Binding-site contacts:
Ligand atom OXT contacts residue ARG118 of chain 1.K at 3.8 Å.
Ligand atom CG contacts residue GLU216 of chain 1.K at 3.3 Å.
Ligand atom CB contacts residue ARG107 of chain 1.K at 4.3 Å.
Ligand atom ND contacts residue GLY153 of chain 1.K at 4.0 Å.
Ligand atom CG contacts residue PHE159 of chain 1.K at 4.3 Å (hydrophobic).
Ligand atom OXT contacts residue ARG107 of chain 1.K at 3.2 Å (salt-bridge).
Ligand atom OXT contacts residue MET200 of chain 1.K at 4.4 Å.
Ligand atom O contacts residue MET200 of chain 1.K at 4.0 Å.
Ligand atom CG contacts residue ARG107 of chain 1.K at 4.2 Å.
Ligand atom CB contacts residue HIS65 of chain 1.K at 4.4 Å.
Ligand atom CA contacts residue ARG107 of chain 1.K at 3.7 Å.
Ligand atom O contacts residue HIS151 of chain 1.K at 3.7 Å.
Ligand atom C contacts residue ARG107 of chain 1.K at 3.6 Å.
Ligand atom CA contacts residue GLU216 of chain 1.K at 4.5 Å.
Ligand atom CB contacts residue HIS151 of chain 1.K at 4.2 Å.
Ligand atom CG contacts residue SER152 of chain 1.K at 4.1 Å.
Ligand atom OXT contacts residue ASN117 of chain 1.K at 3.9 Å.
Ligand atom ND contacts residue ARG107 of chain 1.K at 3.1 Å (salt-bridge).
Ligand atom ND contacts residue SER152 of chain 1.K at 3.5 Å (h-bond).
Ligand atom OXT contacts residue HIS65 of chain 1.K at 3.7 Å.
Ligand atom CB contacts residue GLU216 of chain 1.K at 3.2 Å.
Ligand atom N contacts residue GLU194 of chain 1.K at 4.2 Å.
Ligand atom ND contacts residue GLU68 of chain 1.K at 3.5 Å (salt-bridge).
Ligand atom O contacts residue ASN117 of chain 1.K at 2.7 Å (h-bond).
Ligand atom ND contacts residue LEU157 of chain 1.K at 4.4 Å.
Ligand atom O contacts residue ARG107 of chain 1.K at 4.5 Å.
Ligand atom C contacts residue ASN117 of chain 1.K at 3.7 Å.
Ligand atom ND contacts residue GLU216 of chain 1.K at 4.3 Å.
Ligand atom C contacts residue HIS65 of chain 1.K at 3.6 Å.
Ligand atom O contacts residue HIS65 of chain 1.K at 3.3 Å.
Ligand atom C contacts residue MET200 of chain 1.K at 4.3 Å (hydrophobic).

A small-molecule ligand and the protein it binds are described below.
Small molecule (SMILES): NCC[C@H](N)C(=O)O

Sequence of chain 1.K:
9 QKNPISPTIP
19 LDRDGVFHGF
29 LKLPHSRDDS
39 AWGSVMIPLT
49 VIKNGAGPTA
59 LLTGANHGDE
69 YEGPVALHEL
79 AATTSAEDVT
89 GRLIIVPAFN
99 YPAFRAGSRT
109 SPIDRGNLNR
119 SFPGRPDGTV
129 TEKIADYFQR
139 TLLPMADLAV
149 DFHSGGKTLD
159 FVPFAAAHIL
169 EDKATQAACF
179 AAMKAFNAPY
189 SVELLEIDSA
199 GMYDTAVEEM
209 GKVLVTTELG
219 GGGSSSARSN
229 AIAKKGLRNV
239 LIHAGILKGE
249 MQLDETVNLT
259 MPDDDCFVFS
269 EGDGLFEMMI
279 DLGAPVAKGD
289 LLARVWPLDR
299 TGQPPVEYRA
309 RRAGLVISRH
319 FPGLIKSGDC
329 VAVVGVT